The protein below binds the small molecule below.
Small molecule (SMILES): CC(=O)N[C@@H]1[C@@H](O)[C@H](O)[C@@H](CO)O[C@H]1O

Binding-site contacts:
Ligand atom C1 contacts residue VAL50 of chain 1.J at 4.4 Å (hydrophobic).
Ligand atom C7 contacts residue VAL50 of chain 1.J at 4.3 Å (hydrophobic).
Ligand atom C8 contacts residue VAL50 of chain 1.J at 4.1 Å (hydrophobic).
Ligand atom C7 contacts residue VAL36 of chain 1.J at 4.2 Å (hydrophobic).
Ligand atom O1 contacts residue VAL50 of chain 1.J at 4.0 Å.
Ligand atom O1 contacts residue VAL49 of chain 1.J at 4.5 Å.
Ligand atom C8 contacts residue VAL36 of chain 1.J at 4.0 Å (hydrophobic).
Ligand atom O4 contacts residue LYS37 of chain 1.J at 4.2 Å.
Ligand atom N2 contacts residue LYS37 of chain 1.J at 4.0 Å.
Ligand atom C8 contacts residue LEU38 of chain 1.J at 4.2 Å (hydrophobic).
Ligand atom N2 contacts residue VAL49 of chain 1.J at 2.7 Å (h-bond).
Ligand atom O7 contacts residue LYS37 of chain 1.J at 2.7 Å (salt-bridge).
Ligand atom C8 contacts residue VAL49 of chain 1.J at 3.7 Å (hydrophobic).
Ligand atom C7 contacts residue VAL49 of chain 1.J at 3.7 Å (hydrophobic).
Ligand atom C2 contacts residue VAL49 of chain 1.J at 3.4 Å (hydrophobic).
Ligand atom C8 contacts residue TRP30 of chain 1.J at 3.7 Å (hydrophobic).
Ligand atom C8 contacts residue GLY48 of chain 1.J at 4.5 Å.
Ligand atom C4 contacts residue LYS37 of chain 1.J at 4.5 Å.
Ligand atom C7 contacts residue LYS37 of chain 1.J at 3.3 Å.
Ligand atom C3 contacts residue VAL49 of chain 1.J at 3.3 Å (hydrophobic).
Ligand atom C8 contacts residue PHE15 of chain 1.J at 4.5 Å (hydrophobic).
Ligand atom C1 contacts residue VAL49 of chain 1.J at 3.7 Å (hydrophobic).
Ligand atom C8 contacts residue LYS37 of chain 1.J at 2.9 Å.
Ligand atom O3 contacts residue LYS37 of chain 1.J at 3.5 Å.
Ligand atom O7 contacts residue VAL36 of chain 1.J at 3.3 Å.
Ligand atom O3 contacts residue VAL49 of chain 1.J at 3.7 Å.
Ligand atom N2 contacts residue VAL50 of chain 1.J at 3.9 Å.

Sequence of chain 1.J:
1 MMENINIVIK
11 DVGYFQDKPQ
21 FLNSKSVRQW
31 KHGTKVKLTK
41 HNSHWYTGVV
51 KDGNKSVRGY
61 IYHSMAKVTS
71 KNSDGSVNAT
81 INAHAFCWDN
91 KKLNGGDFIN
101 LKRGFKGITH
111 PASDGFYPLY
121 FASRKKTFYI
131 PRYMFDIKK